This small molecule binds to this protein.
Small molecule (SMILES): COc1ccc2nc(C)c(O[C@@H]3C[C@H]4C(=O)N[C@]5(C(=O)NS(=O)(=O)C6(C)CC6)C[C@H]5/C=C\CCCCC[C@H](NC(=O)O[C@@H]5CCC[C@H]5F)C(=O)N4C3)nc2c1

Sequence of chain 1.A:
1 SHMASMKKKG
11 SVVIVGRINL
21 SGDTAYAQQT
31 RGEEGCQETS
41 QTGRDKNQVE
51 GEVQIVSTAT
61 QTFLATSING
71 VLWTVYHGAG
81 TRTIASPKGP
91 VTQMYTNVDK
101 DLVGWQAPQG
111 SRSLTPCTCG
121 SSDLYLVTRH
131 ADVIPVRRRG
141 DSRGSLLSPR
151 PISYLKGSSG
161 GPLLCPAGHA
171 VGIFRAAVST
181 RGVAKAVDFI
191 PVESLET

Binding-site contacts:
Ligand atom O38 contacts residue SER158 of chain 1.A at 3.6 Å (h-bond).
Ligand atom C53 contacts residue ARG143 of chain 1.A at 3.6 Å.
Ligand atom O38 contacts residue LEU155 of chain 1.A at 3.6 Å.
Ligand atom C28 contacts residue ASP101 of chain 1.A at 3.5 Å.
Ligand atom C12 contacts residue SER159 of chain 1.A at 3.5 Å.
Ligand atom N30 contacts residue ASP101 of chain 1.A at 3.5 Å (salt-bridge).
Ligand atom C18 contacts residue ALA177 of chain 1.A at 3.4 Å (hydrophobic).
Ligand atom C14 contacts residue PHE174 of chain 1.A at 3.3 Å (hydrophobic).
Ligand atom O16 contacts residue ALA177 of chain 1.A at 2.9 Å (h-bond).
Ligand atom C28 contacts residue EDO1 of chain 1.F at 3.6 Å.
Ligand atom O38 contacts residue GLY157 of chain 1.A at 3.0 Å (h-bond).
Ligand atom C25 contacts residue EDO1 of chain 1.F at 3.6 Å.
Ligand atom O41 contacts residue GLY157 of chain 1.A at 2.8 Å (h-bond).
Ligand atom N30 contacts residue EDO1 of chain 1.F at 2.7 Å (h-bond).
Ligand atom O35 contacts residue TYR76 of chain 1.A at 3.4 Å.
Ligand atom O40 contacts residue GLY157 of chain 1.A at 3.3 Å.
Ligand atom O41 contacts residue LYS156 of chain 1.A at 3.5 Å.
Ligand atom N37 contacts residue HIS77 of chain 1.A at 3.0 Å (h-bond).
Ligand atom S39 contacts residue SER159 of chain 1.A at 3.5 Å (h-bond).
Ligand atom C31 contacts residue EDO1 of chain 1.F at 3.6 Å.
Ligand atom N10 contacts residue HIS77 of chain 1.A at 3.3 Å (h-bond).
Ligand atom N37 contacts residue SER159 of chain 1.A at 3.4 Å (h-bond).
Ligand atom O40 contacts residue PHE63 of chain 1.A at 3.4 Å.
Ligand atom C31 contacts residue ASP101 of chain 1.A at 3.6 Å.
Ligand atom C29 contacts residue HIS77 of chain 1.A at 3.5 Å.
Ligand atom N10 contacts residue ARG175 of chain 1.A at 2.8 Å (salt-bridge).
Ligand atom O16 contacts residue ALA176 of chain 1.A at 3.1 Å.
Ligand atom C01 contacts residue HIS77 of chain 1.A at 3.7 Å.
Ligand atom N17 contacts residue ALA177 of chain 1.A at 2.9 Å (h-bond).
Ligand atom C31 contacts residue VAL98 of chain 1.A at 3.5 Å (hydrophobic).
Ligand atom O40 contacts residue SER159 of chain 1.A at 2.8 Å (h-bond).
Ligand atom C45 contacts residue HIS77 of chain 1.A at 3.6 Å.
Ligand atom C52 contacts residue ASP188 of chain 1.A at 3.6 Å.
Ligand atom O38 contacts residue SER159 of chain 1.A at 3.5 Å (h-bond).
Ligand atom C45 contacts residue GLN61 of chain 1.A at 3.3 Å.
Ligand atom C04 contacts residue HIS77 of chain 1.A at 3.5 Å.
Ligand atom C43 contacts residue HIS77 of chain 1.A at 3.4 Å.
Ligand atom C02 contacts residue HIS77 of chain 1.A at 3.4 Å.
Ligand atom C34 contacts residue VAL98 of chain 1.A at 3.5 Å (hydrophobic).
Ligand atom C44 contacts residue GLN61 of chain 1.A at 3.5 Å.